Sequence of chain 3.C:
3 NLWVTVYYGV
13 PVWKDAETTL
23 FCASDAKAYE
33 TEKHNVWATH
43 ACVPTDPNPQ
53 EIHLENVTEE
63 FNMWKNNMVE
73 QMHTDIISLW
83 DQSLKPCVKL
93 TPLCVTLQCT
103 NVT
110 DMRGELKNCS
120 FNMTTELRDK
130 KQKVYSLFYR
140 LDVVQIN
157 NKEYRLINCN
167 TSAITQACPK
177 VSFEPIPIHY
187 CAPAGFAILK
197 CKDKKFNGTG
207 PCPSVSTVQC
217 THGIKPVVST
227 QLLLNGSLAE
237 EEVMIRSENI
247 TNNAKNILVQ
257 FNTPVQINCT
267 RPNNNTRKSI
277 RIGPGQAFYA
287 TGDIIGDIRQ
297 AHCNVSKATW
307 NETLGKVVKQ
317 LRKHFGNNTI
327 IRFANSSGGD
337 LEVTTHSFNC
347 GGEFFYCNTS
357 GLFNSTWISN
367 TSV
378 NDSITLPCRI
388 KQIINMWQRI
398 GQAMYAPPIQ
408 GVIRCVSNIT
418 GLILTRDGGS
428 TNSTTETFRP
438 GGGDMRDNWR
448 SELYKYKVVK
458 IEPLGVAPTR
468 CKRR

A small-molecule ligand and the protein it binds are described below.
Small molecule (SMILES): CC(=O)N[C@@H]1[C@@H](O)[C@H](O)[C@@H](CO)O[C@H]1O

Binding-site contacts:
Ligand atom C1 contacts residue ASN103 of chain 3.C at 1.4 Å.
Ligand atom C7 contacts residue ASN103 of chain 3.C at 3.6 Å.
Ligand atom O7 contacts residue ASN103 of chain 3.C at 3.8 Å.
Ligand atom C2 contacts residue LYS158 of chain 3.C at 4.2 Å.
Ligand atom C5 contacts residue ASN103 of chain 3.C at 3.6 Å.
Ligand atom O6 contacts residue ARG112 of chain 3.C at 3.7 Å.
Ligand atom C6 contacts residue ARG139 of chain 3.C at 4.0 Å.
Ligand atom N2 contacts residue LYS158 of chain 3.C at 3.6 Å.
Ligand atom C3 contacts residue ASN103 of chain 3.C at 3.8 Å.
Ligand atom C5 contacts residue LYS116 of chain 3.C at 4.0 Å.
Ligand atom O6 contacts residue ARG139 of chain 3.C at 2.9 Å (salt-bridge).
Ligand atom C3 contacts residue LYS158 of chain 3.C at 3.7 Å.
Ligand atom O6 contacts residue GLY113 of chain 3.C at 4.3 Å.
Ligand atom C2 contacts residue ASN103 of chain 3.C at 2.5 Å.
Ligand atom O5 contacts residue LYS116 of chain 3.C at 3.8 Å.
Ligand atom C4 contacts residue ASN103 of chain 3.C at 4.2 Å.
Ligand atom O5 contacts residue ASN103 of chain 3.C at 2.4 Å (h-bond).
Ligand atom O6 contacts residue LYS116 of chain 3.C at 4.2 Å.
Ligand atom O3 contacts residue LYS158 of chain 3.C at 3.9 Å.
Ligand atom C1 contacts residue LYS116 of chain 3.C at 3.7 Å.
Ligand atom N2 contacts residue ASN103 of chain 3.C at 2.9 Å (h-bond).
Ligand atom C6 contacts residue ARG112 of chain 3.C at 3.4 Å.